A protein and the small-molecule ligand that binds it are described below.
Small molecule (SMILES): CC(=O)N[C@@H]1[C@@H](O)[C@H](O)[C@@H](CO)O[C@H]1O

Sequence of chain 1.A:
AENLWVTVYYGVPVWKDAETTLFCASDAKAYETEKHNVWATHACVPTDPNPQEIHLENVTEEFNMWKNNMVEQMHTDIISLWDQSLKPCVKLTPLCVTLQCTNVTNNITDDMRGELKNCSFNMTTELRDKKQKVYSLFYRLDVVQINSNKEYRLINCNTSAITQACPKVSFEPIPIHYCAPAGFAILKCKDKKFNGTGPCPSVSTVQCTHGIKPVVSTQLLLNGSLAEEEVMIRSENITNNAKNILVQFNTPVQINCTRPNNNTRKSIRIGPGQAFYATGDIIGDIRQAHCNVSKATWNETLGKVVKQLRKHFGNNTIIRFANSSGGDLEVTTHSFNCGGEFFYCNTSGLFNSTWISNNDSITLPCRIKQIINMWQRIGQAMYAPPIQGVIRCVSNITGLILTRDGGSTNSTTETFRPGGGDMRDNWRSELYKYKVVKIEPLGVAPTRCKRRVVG

Binding-site contacts:
Ligand atom O7 contacts residue TRP364 of chain 1.A at 4.3 Å.
Ligand atom N2 contacts residue ASN308 of chain 1.A at 3.0 Å (h-bond).
Ligand atom C5 contacts residue ASN308 of chain 1.A at 3.6 Å.
Ligand atom C4 contacts residue ASN308 of chain 1.A at 4.3 Å.
Ligand atom C2 contacts residue ASN308 of chain 1.A at 2.6 Å.
Ligand atom C3 contacts residue ASN308 of chain 1.A at 3.9 Å.
Ligand atom C7 contacts residue ASN308 of chain 1.A at 4.1 Å.
Ligand atom O5 contacts residue ASN308 of chain 1.A at 2.4 Å (h-bond).
Ligand atom C1 contacts residue ASN308 of chain 1.A at 1.4 Å.